Sequence of chain 8.B:
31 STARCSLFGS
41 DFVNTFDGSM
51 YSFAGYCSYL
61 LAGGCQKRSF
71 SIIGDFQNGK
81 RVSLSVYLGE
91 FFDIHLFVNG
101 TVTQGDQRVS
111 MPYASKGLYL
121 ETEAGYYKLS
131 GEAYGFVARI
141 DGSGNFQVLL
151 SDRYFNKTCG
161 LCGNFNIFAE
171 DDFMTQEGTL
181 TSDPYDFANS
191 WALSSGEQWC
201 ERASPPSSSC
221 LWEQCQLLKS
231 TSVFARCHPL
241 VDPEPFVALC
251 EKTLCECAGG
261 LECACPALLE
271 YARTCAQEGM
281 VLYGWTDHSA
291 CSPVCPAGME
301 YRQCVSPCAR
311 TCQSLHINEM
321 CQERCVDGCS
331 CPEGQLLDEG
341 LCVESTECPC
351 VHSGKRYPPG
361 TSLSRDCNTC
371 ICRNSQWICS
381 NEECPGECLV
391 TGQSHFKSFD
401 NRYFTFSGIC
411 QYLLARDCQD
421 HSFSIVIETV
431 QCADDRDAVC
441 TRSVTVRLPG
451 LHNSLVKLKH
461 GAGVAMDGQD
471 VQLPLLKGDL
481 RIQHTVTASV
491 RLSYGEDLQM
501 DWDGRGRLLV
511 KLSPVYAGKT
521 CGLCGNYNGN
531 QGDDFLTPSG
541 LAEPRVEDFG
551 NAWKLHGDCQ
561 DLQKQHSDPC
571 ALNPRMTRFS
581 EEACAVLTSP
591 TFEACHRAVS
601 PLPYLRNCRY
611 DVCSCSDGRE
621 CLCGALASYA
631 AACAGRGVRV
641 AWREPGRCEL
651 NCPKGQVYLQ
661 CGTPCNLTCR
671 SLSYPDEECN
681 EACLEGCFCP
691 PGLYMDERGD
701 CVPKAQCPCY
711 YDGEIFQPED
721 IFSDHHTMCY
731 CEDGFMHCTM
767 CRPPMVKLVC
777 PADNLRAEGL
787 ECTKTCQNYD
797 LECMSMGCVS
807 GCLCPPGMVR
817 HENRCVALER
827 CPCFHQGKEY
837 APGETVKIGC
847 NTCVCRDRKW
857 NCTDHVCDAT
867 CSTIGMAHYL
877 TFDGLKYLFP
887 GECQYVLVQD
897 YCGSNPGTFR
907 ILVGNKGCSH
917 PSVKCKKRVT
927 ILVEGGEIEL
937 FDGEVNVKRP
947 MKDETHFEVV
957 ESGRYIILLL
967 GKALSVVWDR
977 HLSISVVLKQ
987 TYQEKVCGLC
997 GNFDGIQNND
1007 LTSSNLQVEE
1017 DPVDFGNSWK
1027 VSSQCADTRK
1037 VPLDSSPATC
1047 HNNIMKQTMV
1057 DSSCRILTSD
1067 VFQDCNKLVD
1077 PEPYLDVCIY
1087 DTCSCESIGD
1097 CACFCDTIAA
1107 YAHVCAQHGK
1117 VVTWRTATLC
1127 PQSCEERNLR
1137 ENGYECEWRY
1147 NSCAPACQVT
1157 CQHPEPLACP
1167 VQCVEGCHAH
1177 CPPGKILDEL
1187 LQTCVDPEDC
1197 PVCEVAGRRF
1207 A

Binding-site contacts:
Ligand atom C2 contacts residue THR101 of chain 8.B at 4.2 Å.
Ligand atom N2 contacts residue THR101 of chain 8.B at 3.2 Å (h-bond).
Ligand atom C5 contacts residue ASN99 of chain 8.B at 3.7 Å.
Ligand atom C5 contacts residue PHE97 of chain 8.B at 3.8 Å (hydrophobic).
Ligand atom C8 contacts residue THR101 of chain 8.B at 3.5 Å.
Ligand atom C2 contacts residue ASN99 of chain 8.B at 2.4 Å.
Ligand atom C7 contacts residue ASN99 of chain 8.B at 3.8 Å.
Ligand atom O5 contacts residue PHE97 of chain 8.B at 4.0 Å.
Ligand atom C1 contacts residue ASN99 of chain 8.B at 1.4 Å.
Ligand atom C1 contacts residue THR101 of chain 8.B at 4.5 Å.
Ligand atom N2 contacts residue ASN99 of chain 8.B at 2.8 Å (h-bond).
Ligand atom C8 contacts residue ARG108 of chain 8.B at 4.1 Å.
Ligand atom C6 contacts residue PHE97 of chain 8.B at 3.7 Å (hydrophobic).
Ligand atom C4 contacts residue ASN99 of chain 8.B at 4.2 Å.
Ligand atom C7 contacts residue PHE97 of chain 8.B at 4.0 Å (hydrophobic).
Ligand atom C8 contacts residue PHE97 of chain 8.B at 4.1 Å (hydrophobic).
Ligand atom O5 contacts residue ASN99 of chain 8.B at 2.4 Å (h-bond).
Ligand atom C7 contacts residue THR101 of chain 8.B at 3.9 Å.
Ligand atom C8 contacts residue ASN99 of chain 8.B at 4.1 Å.
Ligand atom O7 contacts residue PHE97 of chain 8.B at 3.5 Å.
Ligand atom O7 contacts residue ASN99 of chain 8.B at 4.2 Å.
Ligand atom C3 contacts residue ASN99 of chain 8.B at 3.8 Å.

The small molecule below binds the protein below.
Small molecule (SMILES): CC(=O)N[C@H]1[C@H](O[C@H]2[C@H](O)[C@@H](NC(C)=O)CO[C@@H]2CO)O[C@H](CO)[C@@H](O[C@@H]2O[C@H](CO)[C@@H](O)[C@H](O)[C@@H]2O)[C@@H]1O